This protein binds this small molecule.
Small molecule (SMILES): CC(=O)N[C@@H]1[C@@H](O)[C@H](O)[C@@H](CO)O[C@H]1O

Binding-site contacts:
Ligand atom C7 contacts residue ASN57 of chain 7.A at 3.4 Å.
Ligand atom O5 contacts residue ARG14 of chain 7.A at 4.2 Å.
Ligand atom C8 contacts residue ASN57 of chain 7.A at 3.8 Å.
Ligand atom O7 contacts residue ASN57 of chain 7.A at 4.1 Å.
Ligand atom C3 contacts residue ASN57 of chain 7.A at 3.7 Å.
Ligand atom C5 contacts residue ARG14 of chain 7.A at 4.0 Å.
Ligand atom C1 contacts residue ASN57 of chain 7.A at 1.5 Å.
Ligand atom C4 contacts residue ASN57 of chain 7.A at 4.2 Å.
Ligand atom O4 contacts residue ARG14 of chain 7.A at 4.1 Å.
Ligand atom C1 contacts residue ARG14 of chain 7.A at 3.9 Å.
Ligand atom N2 contacts residue ASN57 of chain 7.A at 2.8 Å (h-bond).
Ligand atom C2 contacts residue ASN57 of chain 7.A at 2.3 Å.
Ligand atom O5 contacts residue ASN57 of chain 7.A at 2.4 Å (h-bond).
Ligand atom C5 contacts residue ASN57 of chain 7.A at 3.7 Å.

Sequence of chain 7.A:
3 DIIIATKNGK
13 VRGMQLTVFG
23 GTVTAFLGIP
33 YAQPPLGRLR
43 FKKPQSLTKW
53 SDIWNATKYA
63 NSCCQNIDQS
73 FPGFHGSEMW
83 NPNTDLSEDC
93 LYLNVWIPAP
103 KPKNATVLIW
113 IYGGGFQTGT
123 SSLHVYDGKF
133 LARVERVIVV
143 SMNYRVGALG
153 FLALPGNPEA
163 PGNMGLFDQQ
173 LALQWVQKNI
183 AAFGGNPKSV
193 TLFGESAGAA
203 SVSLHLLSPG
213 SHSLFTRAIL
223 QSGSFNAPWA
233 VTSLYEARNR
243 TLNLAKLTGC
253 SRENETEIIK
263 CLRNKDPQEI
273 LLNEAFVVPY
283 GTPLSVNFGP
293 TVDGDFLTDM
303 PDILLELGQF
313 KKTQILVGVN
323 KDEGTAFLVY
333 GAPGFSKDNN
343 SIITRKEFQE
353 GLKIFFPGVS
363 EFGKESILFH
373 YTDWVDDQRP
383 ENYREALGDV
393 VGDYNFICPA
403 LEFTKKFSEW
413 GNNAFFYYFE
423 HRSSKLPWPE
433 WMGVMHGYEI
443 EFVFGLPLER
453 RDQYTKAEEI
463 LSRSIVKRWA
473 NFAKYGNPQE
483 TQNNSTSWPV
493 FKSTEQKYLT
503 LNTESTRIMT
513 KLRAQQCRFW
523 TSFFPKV